Sequence of chain 1.A:
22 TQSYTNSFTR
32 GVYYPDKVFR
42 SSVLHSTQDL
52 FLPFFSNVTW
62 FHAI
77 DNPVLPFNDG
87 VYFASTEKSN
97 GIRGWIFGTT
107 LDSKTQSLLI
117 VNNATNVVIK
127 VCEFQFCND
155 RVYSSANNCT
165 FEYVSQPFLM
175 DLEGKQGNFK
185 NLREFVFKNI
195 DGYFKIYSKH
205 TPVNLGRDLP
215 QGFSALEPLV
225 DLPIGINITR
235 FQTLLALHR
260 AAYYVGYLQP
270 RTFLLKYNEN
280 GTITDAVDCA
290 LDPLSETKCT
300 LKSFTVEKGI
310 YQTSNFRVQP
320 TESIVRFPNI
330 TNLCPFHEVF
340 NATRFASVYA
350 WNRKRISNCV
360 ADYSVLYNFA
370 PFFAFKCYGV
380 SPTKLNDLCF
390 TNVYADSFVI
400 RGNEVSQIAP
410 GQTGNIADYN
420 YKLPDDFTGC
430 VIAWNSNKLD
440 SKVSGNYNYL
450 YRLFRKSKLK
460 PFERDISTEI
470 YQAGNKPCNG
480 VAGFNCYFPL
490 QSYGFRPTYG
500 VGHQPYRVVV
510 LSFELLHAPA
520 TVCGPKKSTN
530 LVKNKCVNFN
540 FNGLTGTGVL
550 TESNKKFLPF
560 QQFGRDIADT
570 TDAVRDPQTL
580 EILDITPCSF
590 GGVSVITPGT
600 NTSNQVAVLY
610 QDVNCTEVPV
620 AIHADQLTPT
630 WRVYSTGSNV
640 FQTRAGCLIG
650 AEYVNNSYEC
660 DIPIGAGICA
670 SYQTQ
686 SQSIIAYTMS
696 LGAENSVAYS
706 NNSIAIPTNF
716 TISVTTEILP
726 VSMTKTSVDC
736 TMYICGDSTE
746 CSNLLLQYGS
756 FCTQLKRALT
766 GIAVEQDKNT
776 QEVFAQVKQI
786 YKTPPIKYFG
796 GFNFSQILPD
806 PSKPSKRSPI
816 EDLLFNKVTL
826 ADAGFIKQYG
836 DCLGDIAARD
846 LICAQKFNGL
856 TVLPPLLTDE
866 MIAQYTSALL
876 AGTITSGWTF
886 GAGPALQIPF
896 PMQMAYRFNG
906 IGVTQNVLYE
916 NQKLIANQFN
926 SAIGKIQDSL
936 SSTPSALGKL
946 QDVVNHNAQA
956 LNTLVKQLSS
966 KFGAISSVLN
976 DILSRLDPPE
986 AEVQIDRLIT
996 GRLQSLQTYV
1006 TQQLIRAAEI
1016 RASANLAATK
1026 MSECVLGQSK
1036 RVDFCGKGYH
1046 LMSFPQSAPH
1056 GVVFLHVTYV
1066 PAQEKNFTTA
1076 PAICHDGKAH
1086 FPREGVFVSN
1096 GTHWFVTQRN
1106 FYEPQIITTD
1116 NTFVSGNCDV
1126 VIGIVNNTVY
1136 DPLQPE

The protein below binds the small molecule below.
Small molecule (SMILES): CC(=O)N[C@@H]1[C@@H](O)[C@H](O)[C@@H](CO)O[C@H]1O

Binding-site contacts:
Ligand atom O6 contacts residue TYR25 of chain 1.A at 4.4 Å.
Ligand atom C5 contacts residue ASN58 of chain 1.A at 3.6 Å.
Ligand atom O5 contacts residue ASN58 of chain 1.A at 2.3 Å (h-bond).
Ligand atom C4 contacts residue ASN58 of chain 1.A at 4.2 Å.
Ligand atom C3 contacts residue ASN58 of chain 1.A at 3.8 Å.
Ligand atom N2 contacts residue ASN58 of chain 1.A at 2.9 Å (h-bond).
Ligand atom C1 contacts residue ASN58 of chain 1.A at 1.4 Å.
Ligand atom C1 contacts residue TYR25 of chain 1.A at 3.8 Å (hydrophobic).
Ligand atom C8 contacts residue ASN27 of chain 1.A at 4.4 Å.
Ligand atom O5 contacts residue TYR25 of chain 1.A at 3.6 Å.
Ligand atom C8 contacts residue PHE56 of chain 1.A at 3.7 Å (hydrophobic).
Ligand atom C8 contacts residue ASN58 of chain 1.A at 4.2 Å.
Ligand atom C7 contacts residue ASN58 of chain 1.A at 3.9 Å.
Ligand atom O7 contacts residue ASN58 of chain 1.A at 4.3 Å.
Ligand atom C2 contacts residue ASN58 of chain 1.A at 2.4 Å.